Binding-site contacts:
Ligand atom N1 contacts residue NAP1 of chain 1.C at 3.5 Å (h-bond).
Ligand atom CAG contacts residue LEU32 of chain 1.A at 3.5 Å (hydrophobic).
Ligand atom N3 contacts residue ALA11 of chain 1.A at 3.4 Å.
Ligand atom CAM contacts residue ILE54 of chain 1.A at 3.7 Å (hydrophobic).
Ligand atom C2 contacts residue VAL35 of chain 1.A at 3.4 Å (hydrophobic).
Ligand atom CAO contacts residue ASN50 of chain 1.A at 3.3 Å.
Ligand atom CAK contacts residue ILE54 of chain 1.A at 3.7 Å (hydrophobic).
Ligand atom C6 contacts residue MET9 of chain 1.A at 3.6 Å (hydrophobic).
Ligand atom NAC contacts residue VAL10 of chain 1.A at 3.3 Å (h-bond).
Ligand atom N3 contacts residue GLU31 of chain 1.A at 2.9 Å (salt-bridge).
Ligand atom NAP contacts residue LEU32 of chain 1.A at 3.4 Å.
Ligand atom CAU contacts residue ILE54 of chain 1.A at 3.7 Å (hydrophobic).
Ligand atom NAC contacts residue GLU31 of chain 1.A at 2.9 Å (salt-bridge).
Ligand atom NAC contacts residue MET9 of chain 1.A at 3.5 Å (h-bond).
Ligand atom NAC contacts residue VAL35 of chain 1.A at 3.5 Å.
Ligand atom CAB contacts residue ASN23 of chain 1.A at 3.1 Å.
Ligand atom CAH contacts residue LEU32 of chain 1.A at 3.6 Å (hydrophobic).
Ligand atom CAJ contacts residue LEU58 of chain 1.A at 3.7 Å (hydrophobic).
Ligand atom NAC contacts residue ALA11 of chain 1.A at 3.5 Å (h-bond).
Ligand atom CAA contacts residue LEU32 of chain 1.A at 3.7 Å (hydrophobic).
Ligand atom CAE contacts residue NAP1 of chain 1.C at 3.4 Å.
Ligand atom N3 contacts residue VAL35 of chain 1.A at 3.5 Å.
Ligand atom C2 contacts residue ALA11 of chain 1.A at 3.4 Å (hydrophobic).
Ligand atom CAH contacts residue LEU58 of chain 1.A at 3.5 Å (hydrophobic).
Ligand atom N1 contacts residue ALA11 of chain 1.A at 3.6 Å (h-bond).
Ligand atom C2 contacts residue VAL10 of chain 1.A at 3.5 Å (hydrophobic).
Ligand atom NAD contacts residue MET9 of chain 1.A at 2.9 Å (h-bond).
Ligand atom N1 contacts residue VAL10 of chain 1.A at 3.3 Å.
Ligand atom NAD contacts residue NAP1 of chain 1.C at 3.3 Å (h-bond).
Ligand atom N1 contacts residue MET9 of chain 1.A at 3.4 Å (h-bond).
Ligand atom C2 contacts residue GLU31 of chain 1.A at 3.7 Å.
Ligand atom C6 contacts residue NAP1 of chain 1.C at 3.1 Å.
Ligand atom NAD contacts residue PHE99 of chain 1.A at 3.3 Å (h-bond).
Ligand atom C5 contacts residue NAP1 of chain 1.C at 3.2 Å.
Ligand atom NAD contacts residue TYR105 of chain 1.A at 3.6 Å (h-bond).
Ligand atom C4 contacts residue GLU31 of chain 1.A at 3.7 Å.
Ligand atom CAG contacts residue ARG56 of chain 1.A at 3.5 Å.
Ligand atom CAF contacts residue NAP1 of chain 1.C at 3.5 Å.
Ligand atom CAN contacts residue GLU31 of chain 1.A at 3.6 Å.
Ligand atom CAW contacts residue ILE54 of chain 1.A at 3.7 Å (hydrophobic).

A small-molecule ligand and the protein it binds are described below.
Small molecule (SMILES): CCc1nc(N)nc(N)c1C#CCc1cc(OC)cc(-c2ccncc2)c1

Sequence of chain 1.A:
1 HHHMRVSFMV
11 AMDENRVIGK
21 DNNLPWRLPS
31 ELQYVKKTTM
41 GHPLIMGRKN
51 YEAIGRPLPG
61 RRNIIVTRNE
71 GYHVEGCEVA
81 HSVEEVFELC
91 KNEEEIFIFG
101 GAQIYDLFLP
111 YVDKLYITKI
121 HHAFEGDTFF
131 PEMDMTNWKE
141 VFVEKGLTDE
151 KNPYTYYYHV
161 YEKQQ